The small molecule below binds the protein below.
Small molecule (SMILES): O=C(COP(=O)(O)O)NO

Binding-site contacts:
Ligand atom O1 contacts residue GLY30 of chain 1.P at 3.7 Å.
Ligand atom O1 contacts residue ASN32 of chain 1.P at 3.8 Å.
Ligand atom O4P contacts residue GLY76 of chain 1.P at 3.5 Å (h-bond).
Ligand atom O1 contacts residue GLY31 of chain 1.P at 2.8 Å (h-bond).
Ligand atom N2 contacts residue GLU117 of chain 1.P at 3.1 Å (salt-bridge).
Ligand atom O2P contacts residue GLY31 of chain 1.P at 3.5 Å (h-bond).
Ligand atom O2P contacts residue ASN32 of chain 1.P at 2.7 Å (h-bond).
Ligand atom N2 contacts residue HIS212 of chain 1.P at 4.0 Å.
Ligand atom O3P contacts residue ASN29 of chain 1.P at 2.8 Å (h-bond).
Ligand atom O4P contacts residue SER75 of chain 1.P at 3.3 Å (h-bond).
Ligand atom O2 contacts residue HIS212 of chain 1.P at 3.0 Å (h-bond).
Ligand atom N2 contacts residue ZN1 of chain 1.YA at 2.8 Å.
Ligand atom O2P contacts residue THR115 of chain 1.P at 2.3 Å (h-bond).
Ligand atom O1P contacts residue ASN29 of chain 1.P at 3.8 Å.
Ligand atom P contacts residue ASN32 of chain 1.P at 3.8 Å.
Ligand atom P contacts residue THR115 of chain 1.P at 3.7 Å.
Ligand atom O1 contacts residue ZN1 of chain 1.YA at 2.1 Å.
Ligand atom O2 contacts residue HIS141 of chain 1.P at 3.2 Å (h-bond).
Ligand atom O2 contacts residue GLU117 of chain 1.P at 2.6 Å (salt-bridge).
Ligand atom C1 contacts residue ASN32 of chain 1.P at 3.5 Å.
Ligand atom O2 contacts residue ZN1 of chain 1.YA at 2.2 Å.
Ligand atom O2P contacts residue SER116 of chain 1.P at 4.0 Å.
Ligand atom O1 contacts residue HIS141 of chain 1.P at 3.3 Å (h-bond).
Ligand atom O3P contacts residue SER75 of chain 1.P at 4.0 Å.
Ligand atom N2 contacts residue HIS141 of chain 1.P at 4.0 Å.
Ligand atom C2 contacts residue ASN29 of chain 1.P at 3.4 Å.
Ligand atom O3P contacts residue GLY74 of chain 1.P at 3.8 Å.
Ligand atom O4P contacts residue THR115 of chain 1.P at 3.8 Å.
Ligand atom O4P contacts residue SER116 of chain 1.P at 2.9 Å (h-bond).
Ligand atom P contacts residue ASN29 of chain 1.P at 3.7 Å.
Ligand atom O3P contacts residue GLY76 of chain 1.P at 2.9 Å (h-bond).
Ligand atom O1P contacts residue ASN32 of chain 1.P at 3.4 Å (h-bond).
Ligand atom C1 contacts residue GLY31 of chain 1.P at 3.8 Å.
Ligand atom C1 contacts residue HIS141 of chain 1.P at 3.9 Å.
Ligand atom N2 contacts residue ASN32 of chain 1.P at 3.7 Å.
Ligand atom O1 contacts residue HIS143 of chain 1.P at 3.1 Å (h-bond).
Ligand atom O1P contacts residue SER116 of chain 1.P at 3.7 Å.
Ligand atom P contacts residue GLY76 of chain 1.P at 3.8 Å.
Ligand atom C1 contacts residue ZN1 of chain 1.YA at 2.7 Å.
Ligand atom C2 contacts residue ASN32 of chain 1.P at 3.7 Å.

Sequence of chain 1.P:
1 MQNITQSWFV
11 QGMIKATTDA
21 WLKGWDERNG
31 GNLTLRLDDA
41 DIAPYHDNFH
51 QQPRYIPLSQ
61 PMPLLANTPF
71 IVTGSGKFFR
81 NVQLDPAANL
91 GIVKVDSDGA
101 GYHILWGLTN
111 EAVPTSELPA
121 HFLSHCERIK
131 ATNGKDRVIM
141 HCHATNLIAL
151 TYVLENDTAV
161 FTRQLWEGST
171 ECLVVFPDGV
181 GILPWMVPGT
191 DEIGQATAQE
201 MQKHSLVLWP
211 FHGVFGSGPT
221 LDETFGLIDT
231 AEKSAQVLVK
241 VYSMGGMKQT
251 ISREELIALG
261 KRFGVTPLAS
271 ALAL